Sequence of chain 1.C:
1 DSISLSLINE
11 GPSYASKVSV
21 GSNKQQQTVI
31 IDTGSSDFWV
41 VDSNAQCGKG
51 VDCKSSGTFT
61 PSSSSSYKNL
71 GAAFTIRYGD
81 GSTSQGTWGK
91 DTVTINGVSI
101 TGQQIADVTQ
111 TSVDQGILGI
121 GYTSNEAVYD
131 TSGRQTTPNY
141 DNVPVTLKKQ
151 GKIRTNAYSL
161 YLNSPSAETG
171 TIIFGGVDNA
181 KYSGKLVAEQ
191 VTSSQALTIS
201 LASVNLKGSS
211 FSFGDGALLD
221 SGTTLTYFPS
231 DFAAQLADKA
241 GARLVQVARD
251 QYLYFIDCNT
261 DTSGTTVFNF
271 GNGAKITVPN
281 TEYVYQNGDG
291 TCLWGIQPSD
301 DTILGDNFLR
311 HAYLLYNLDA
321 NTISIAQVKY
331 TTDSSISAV

Binding-site contacts:
Ligand atom C2 contacts residue TYR285 of chain 1.C at 3.4 Å (hydrophobic).
Ligand atom CG2 contacts residue THR224 of chain 1.C at 3.3 Å.
Ligand atom CA contacts residue GLY222 of chain 1.C at 3.6 Å.
Ligand atom O contacts residue THR224 of chain 1.C at 3.1 Å (h-bond).
Ligand atom CB contacts residue ASP80 of chain 1.C at 3.6 Å.
Ligand atom N contacts residue GLY34 of chain 1.C at 2.9 Å (h-bond).
Ligand atom O contacts residue GLY79 of chain 1.C at 3.4 Å (h-bond).
Ligand atom CD2 contacts residue TYR78 of chain 1.C at 3.5 Å (hydrophobic).
Ligand atom CH contacts residue ASP220 of chain 1.C at 3.5 Å.
Ligand atom CD1 contacts residue GLY222 of chain 1.C at 3.6 Å.
Ligand atom O contacts residue TYR78 of chain 1.C at 3.5 Å.
Ligand atom CH contacts residue ASP32 of chain 1.C at 3.3 Å.
Ligand atom CA contacts residue THR223 of chain 1.C at 3.6 Å.
Ligand atom OH contacts residue ASP220 of chain 1.C at 2.5 Å (salt-bridge).
Ligand atom N contacts residue ARG77 of chain 1.C at 3.1 Å (salt-bridge).
Ligand atom CB contacts residue ASP32 of chain 1.C at 3.2 Å.
Ligand atom CG1 contacts residue THR223 of chain 1.C at 3.5 Å.
Ligand atom O contacts residue GLY79 of chain 1.C at 2.6 Å (h-bond).
Ligand atom CA contacts residue ASP80 of chain 1.C at 3.4 Å.
Ligand atom C contacts residue THR224 of chain 1.C at 3.5 Å.
Ligand atom CE2 contacts residue SER82 of chain 1.C at 3.4 Å.
Ligand atom O2 contacts residue THR224 of chain 1.C at 3.5 Å (h-bond).
Ligand atom C contacts residue TYR78 of chain 1.C at 3.6 Å (hydrophobic).
Ligand atom O contacts residue ASP80 of chain 1.C at 3.6 Å (salt-bridge).
Ligand atom CG2 contacts residue SER13 of chain 1.C at 3.5 Å.
Ligand atom CA contacts residue ARG77 of chain 1.C at 3.1 Å.
Ligand atom OH contacts residue ASP32 of chain 1.C at 2.6 Å (salt-bridge).
Ligand atom CE1 contacts residue ASN125 of chain 1.C at 3.4 Å.
Ligand atom CZ contacts residue ASN125 of chain 1.C at 3.5 Å.
Ligand atom OH contacts residue GLY222 of chain 1.C at 3.5 Å (h-bond).
Ligand atom CE1 contacts residue ILE30 of chain 1.C at 3.6 Å (hydrophobic).
Ligand atom O contacts residue TYR78 of chain 1.C at 3.2 Å.
Ligand atom CM contacts residue ASP220 of chain 1.C at 3.5 Å.
Ligand atom O contacts residue THR223 of chain 1.C at 3.4 Å.
Ligand atom CB contacts residue GLY34 of chain 1.C at 3.6 Å.
Ligand atom N contacts residue GLY222 of chain 1.C at 2.9 Å (h-bond).
Ligand atom CB contacts residue GLY222 of chain 1.C at 3.3 Å.
Ligand atom CM contacts residue GLY34 of chain 1.C at 3.5 Å.
Ligand atom N contacts residue ASP80 of chain 1.C at 3.3 Å (salt-bridge).
Ligand atom N contacts residue THR224 of chain 1.C at 2.9 Å (h-bond).

The small molecule below binds the protein below.
Small molecule (SMILES): CC(C)[C@H](NC(=O)OC(C)(C)C)C(=O)N[C@H](C(=O)N[C@@H](Cc1ccccc1)[C@@H](O)CC(=O)N[C@@H](C)C(=O)N[C@H](C)Cc1ccccc1)C(C)C